Binding-site contacts:
Ligand atom CAD contacts residue NA1 of chain 1.IA at 3.8 Å.
Ligand atom CAM contacts residue LEU276 of chain 1.D at 3.7 Å (hydrophobic).
Ligand atom OAE contacts residue ASN227 of chain 1.D at 3.8 Å.
Ligand atom CAT contacts residue GOL1 of chain 1.S at 3.2 Å.
Ligand atom CAH contacts residue ASN230 of chain 1.D at 3.2 Å.
Ligand atom CAF contacts residue PHE269 of chain 1.D at 3.8 Å (hydrophobic).
Ligand atom OAS contacts residue LEU143 of chain 1.D at 3.9 Å.
Ligand atom CAO contacts residue PHE269 of chain 1.D at 3.7 Å (hydrophobic).
Ligand atom CAA contacts residue GOL1 of chain 1.S at 3.6 Å.
Ligand atom CAJ contacts residue ASN230 of chain 1.D at 4.0 Å.
Ligand atom OAS contacts residue MET89 of chain 1.D at 3.7 Å.
Ligand atom OAL contacts residue MET273 of chain 1.D at 3.5 Å.
Ligand atom CAG contacts residue MET144 of chain 1.D at 3.8 Å (hydrophobic).
Ligand atom CAN contacts residue PHE269 of chain 1.D at 3.6 Å (hydrophobic).
Ligand atom OAI contacts residue ASN231 of chain 1.D at 2.9 Å (h-bond).
Ligand atom OAE contacts residue MET259 of chain 1.D at 4.0 Å.
Ligand atom CAT contacts residue MET89 of chain 1.D at 3.9 Å (hydrophobic).
Ligand atom CAR contacts residue LEU143 of chain 1.D at 3.8 Å (hydrophobic).
Ligand atom CAK contacts residue MET273 of chain 1.D at 3.7 Å (hydrophobic).
Ligand atom OAP contacts residue LEU272 of chain 1.D at 4.0 Å.
Ligand atom OAS contacts residue GOL1 of chain 1.S at 3.0 Å (h-bond).
Ligand atom OAI contacts residue ASN227 of chain 1.D at 3.2 Å (h-bond).
Ligand atom CAQ contacts residue GOL1 of chain 1.S at 3.7 Å.
Ligand atom CAG contacts residue ASN230 of chain 1.D at 3.6 Å.
Ligand atom CAR contacts residue GOL1 of chain 1.S at 3.0 Å.
Ligand atom CAJ contacts residue ASN231 of chain 1.D at 3.9 Å.
Ligand atom CAH contacts residue ASN231 of chain 1.D at 3.8 Å.
Ligand atom CAB contacts residue NA1 of chain 1.IA at 3.2 Å.
Ligand atom OAI contacts residue ASN230 of chain 1.D at 2.8 Å (h-bond).
Ligand atom OAE contacts residue NA1 of chain 1.IA at 2.9 Å (h-bond).
Ligand atom CAQ contacts residue LEU143 of chain 1.D at 3.9 Å (hydrophobic).
Ligand atom CAF contacts residue MET144 of chain 1.D at 3.5 Å (hydrophobic).
Ligand atom CAJ contacts residue MET273 of chain 1.D at 3.8 Å (hydrophobic).
Ligand atom CAB contacts residue GOL1 of chain 1.S at 4.0 Å.
Ligand atom CAM contacts residue TYR98 of chain 1.D at 3.7 Å (hydrophobic).
Ligand atom CAN contacts residue MET144 of chain 1.D at 3.7 Å (hydrophobic).
Ligand atom CAD contacts residue MET144 of chain 1.D at 3.8 Å (hydrophobic).
Ligand atom CAC contacts residue NA1 of chain 1.IA at 4.0 Å.
Ligand atom CAM contacts residue PHE140 of chain 1.D at 3.1 Å (hydrophobic).
Ligand atom CAQ contacts residue PHE269 of chain 1.D at 4.0 Å (hydrophobic).

Sequence of chain 1.B:
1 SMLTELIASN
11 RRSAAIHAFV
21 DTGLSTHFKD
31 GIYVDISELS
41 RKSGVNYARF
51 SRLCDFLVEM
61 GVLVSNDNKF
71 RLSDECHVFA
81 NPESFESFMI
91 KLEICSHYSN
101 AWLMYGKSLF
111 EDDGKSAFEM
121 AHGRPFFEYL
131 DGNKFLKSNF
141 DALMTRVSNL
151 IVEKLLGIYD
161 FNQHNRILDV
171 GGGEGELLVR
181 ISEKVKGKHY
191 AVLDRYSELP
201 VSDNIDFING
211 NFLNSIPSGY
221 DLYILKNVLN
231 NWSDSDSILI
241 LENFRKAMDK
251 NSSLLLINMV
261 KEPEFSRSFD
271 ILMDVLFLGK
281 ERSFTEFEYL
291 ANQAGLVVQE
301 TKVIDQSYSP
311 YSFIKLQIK

Sequence of chain 1.D:
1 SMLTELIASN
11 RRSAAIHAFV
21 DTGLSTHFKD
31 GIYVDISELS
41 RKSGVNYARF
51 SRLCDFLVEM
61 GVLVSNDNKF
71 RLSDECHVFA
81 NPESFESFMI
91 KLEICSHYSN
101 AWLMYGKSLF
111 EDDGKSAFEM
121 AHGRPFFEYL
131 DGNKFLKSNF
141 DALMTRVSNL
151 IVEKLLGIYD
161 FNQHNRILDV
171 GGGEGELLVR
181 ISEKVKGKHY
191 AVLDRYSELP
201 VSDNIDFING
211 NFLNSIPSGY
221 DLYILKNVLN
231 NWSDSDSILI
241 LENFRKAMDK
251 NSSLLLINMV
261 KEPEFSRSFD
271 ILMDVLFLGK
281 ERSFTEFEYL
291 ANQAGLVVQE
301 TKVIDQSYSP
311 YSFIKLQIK

This protein binds this small molecule.
Small molecule (SMILES): COc1cc(O)cc2c1C(=O)c1c(O)cccc1C2=O